Binding-site contacts:
Ligand atom C22 contacts residue SER155 of chain 1.A at 3.4 Å.
Ligand atom C15 contacts residue TRP163 of chain 1.A at 3.9 Å (hydrophobic).
Ligand atom O1 contacts residue HIS272 of chain 1.A at 2.9 Å (h-bond).
Ligand atom C8 contacts residue VAL111 of chain 1.A at 3.7 Å (hydrophobic).
Ligand atom C11 contacts residue HIS182 of chain 1.A at 3.7 Å.
Ligand atom C25 contacts residue SER152 of chain 1.A at 4.0 Å.
Ligand atom C21 contacts residue SER152 of chain 1.A at 3.6 Å.
Ligand atom O3 contacts residue ARG151 of chain 1.A at 3.0 Å (salt-bridge).
Ligand atom C11 contacts residue LEU104 of chain 1.A at 4.0 Å (hydrophobic).
Ligand atom O1 contacts residue HIS182 of chain 1.A at 2.7 Å (h-bond).
Ligand atom C16 contacts residue TRP163 of chain 1.A at 3.4 Å (hydrophobic).
Ligand atom O2 contacts residue SER155 of chain 1.A at 2.9 Å (h-bond).
Ligand atom C7 contacts residue VAL111 of chain 1.A at 3.8 Å (hydrophobic).
Ligand atom C9 contacts residue HIS182 of chain 1.A at 3.7 Å.
Ligand atom C13 contacts residue ILE145 of chain 1.A at 3.6 Å (hydrophobic).
Ligand atom C20 contacts residue TRP163 of chain 1.A at 3.9 Å (hydrophobic).
Ligand atom C23 contacts residue SER155 of chain 1.A at 3.5 Å.
Ligand atom C14 contacts residue HIS182 of chain 1.A at 3.7 Å.
Ligand atom C22 contacts residue CYS165 of chain 1.A at 3.5 Å (hydrophobic).
Ligand atom C18 contacts residue VAL177 of chain 1.A at 3.6 Å (hydrophobic).
Ligand atom C26 contacts residue SER114 of chain 1.A at 4.0 Å.
Ligand atom C12 contacts residue HIS272 of chain 1.A at 3.2 Å.
Ligand atom C23 contacts residue TYR24 of chain 1.A at 3.5 Å (hydrophobic).
Ligand atom C20 contacts residue SER152 of chain 1.A at 3.6 Å.
Ligand atom C25 contacts residue SER114 of chain 1.A at 3.9 Å.
Ligand atom O3 contacts residue SER114 of chain 1.A at 2.9 Å (h-bond).
Ligand atom C27 contacts residue ILE148 of chain 1.A at 3.6 Å (hydrophobic).
Ligand atom O2 contacts residue TYR24 of chain 1.A at 2.9 Å (h-bond).
Ligand atom C26 contacts residue SER152 of chain 1.A at 3.8 Å.
Ligand atom C contacts residue VAL111 of chain 1.A at 3.8 Å (hydrophobic).
Ligand atom C19 contacts residue SER152 of chain 1.A at 3.5 Å.
Ligand atom O2 contacts residue SER152 of chain 1.A at 3.3 Å.
Ligand atom O contacts residue HIS182 of chain 1.A at 3.6 Å (h-bond).
Ligand atom C9 contacts residue HIS272 of chain 1.A at 3.9 Å.
Ligand atom C12 contacts residue VAL111 of chain 1.A at 3.7 Å (hydrophobic).
Ligand atom C8 contacts residue HIS272 of chain 1.A at 4.0 Å.
Ligand atom C13 contacts residue VAL111 of chain 1.A at 4.0 Å (hydrophobic).
Ligand atom C13 contacts residue HIS272 of chain 1.A at 3.7 Å.
Ligand atom C12 contacts residue PHE297 of chain 1.A at 3.9 Å (hydrophobic).
Ligand atom C27 contacts residue SER114 of chain 1.A at 3.4 Å.

Sequence of chain 1.A:
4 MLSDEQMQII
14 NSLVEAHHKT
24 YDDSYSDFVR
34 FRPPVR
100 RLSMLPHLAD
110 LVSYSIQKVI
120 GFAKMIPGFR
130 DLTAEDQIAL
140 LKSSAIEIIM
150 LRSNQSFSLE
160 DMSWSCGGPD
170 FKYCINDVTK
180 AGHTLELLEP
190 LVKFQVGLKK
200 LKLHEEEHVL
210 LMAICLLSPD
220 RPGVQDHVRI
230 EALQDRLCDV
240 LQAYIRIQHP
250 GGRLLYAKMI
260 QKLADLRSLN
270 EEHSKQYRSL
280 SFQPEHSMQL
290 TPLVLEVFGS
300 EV

A small-molecule ligand and the protein it binds are described below.
Small molecule (SMILES): C=C1/C(=C\C=C2/CCC[C@]3(C)[C@@H]([C@H](C)[C@H]4CC[C@@H](C(C)(C)O)O4)CC[C@@H]23)C[C@@H](O)C[C@@H]1O